Sequence of chain 1.B:
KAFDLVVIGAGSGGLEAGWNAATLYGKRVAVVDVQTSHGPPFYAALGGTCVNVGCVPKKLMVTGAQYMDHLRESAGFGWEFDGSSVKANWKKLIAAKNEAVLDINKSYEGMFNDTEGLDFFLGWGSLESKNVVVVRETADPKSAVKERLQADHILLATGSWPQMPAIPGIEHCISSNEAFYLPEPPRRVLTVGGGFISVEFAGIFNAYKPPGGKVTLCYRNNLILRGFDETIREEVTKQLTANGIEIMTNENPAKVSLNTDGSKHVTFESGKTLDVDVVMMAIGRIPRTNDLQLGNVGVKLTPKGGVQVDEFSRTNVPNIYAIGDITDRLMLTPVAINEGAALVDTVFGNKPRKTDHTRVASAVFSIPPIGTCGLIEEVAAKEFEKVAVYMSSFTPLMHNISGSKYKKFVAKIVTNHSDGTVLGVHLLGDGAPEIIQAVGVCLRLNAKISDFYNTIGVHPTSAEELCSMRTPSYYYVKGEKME

Sequence of chain 1.A:
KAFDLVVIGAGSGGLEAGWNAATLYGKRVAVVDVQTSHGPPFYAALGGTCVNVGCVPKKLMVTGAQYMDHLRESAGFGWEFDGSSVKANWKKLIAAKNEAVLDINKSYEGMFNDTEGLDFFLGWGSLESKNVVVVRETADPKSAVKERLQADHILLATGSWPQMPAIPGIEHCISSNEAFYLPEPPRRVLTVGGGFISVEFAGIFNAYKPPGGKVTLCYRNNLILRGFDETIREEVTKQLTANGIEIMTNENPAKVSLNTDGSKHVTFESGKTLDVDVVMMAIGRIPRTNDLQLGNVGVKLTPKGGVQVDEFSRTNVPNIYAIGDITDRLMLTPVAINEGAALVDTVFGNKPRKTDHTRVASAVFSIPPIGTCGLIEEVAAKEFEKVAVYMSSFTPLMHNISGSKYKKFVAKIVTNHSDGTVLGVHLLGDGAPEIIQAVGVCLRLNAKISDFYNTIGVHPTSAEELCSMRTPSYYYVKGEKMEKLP

Binding-site contacts:
Ligand atom C7 contacts residue THR466 of chain 1.A at 3.3 Å.
Ligand atom C5 contacts residue LEU402 of chain 1.A at 3.6 Å (hydrophobic).
Ligand atom C6 contacts residue PHE399 of chain 1.A at 4.0 Å (hydrophobic).
Ligand atom C3 contacts residue PRO401 of chain 1.A at 4.0 Å (hydrophobic).
Ligand atom C8 contacts residue PRO465 of chain 1.A at 3.5 Å (hydrophobic).
Ligand atom F1 contacts residue LEU402 of chain 1.A at 3.0 Å.
Ligand atom C1 contacts residue PHE399 of chain 1.A at 3.7 Å (hydrophobic).
Ligand atom C13 contacts residue LYS64 of chain 1.B at 4.0 Å.
Ligand atom C2 contacts residue LEU402 of chain 1.A at 3.5 Å (hydrophobic).
Ligand atom C12 contacts residue LYS64 of chain 1.B at 3.8 Å.
Ligand atom C4 contacts residue PHE399 of chain 1.A at 3.7 Å (hydrophobic).
Ligand atom C6 contacts residue THR466 of chain 1.A at 3.7 Å.
Ligand atom C11 contacts residue LEU402 of chain 1.A at 3.6 Å (hydrophobic).
Ligand atom C2 contacts residue PRO401 of chain 1.A at 3.9 Å (hydrophobic).
Ligand atom C13 contacts residue PRO465 of chain 1.A at 4.0 Å (hydrophobic).
Ligand atom C11 contacts residue PRO465 of chain 1.A at 4.0 Å (hydrophobic).
Ligand atom C10 contacts residue LEU402 of chain 1.A at 3.8 Å (hydrophobic).
Ligand atom O2 contacts residue PRO401 of chain 1.A at 3.2 Å.
Ligand atom C9 contacts residue PRO465 of chain 1.A at 3.2 Å (hydrophobic).
Ligand atom C10 contacts residue PRO465 of chain 1.A at 3.5 Å (hydrophobic).
Ligand atom O1 contacts residue PHE399 of chain 1.A at 3.5 Å.
Ligand atom N1 contacts residue PHE399 of chain 1.A at 3.1 Å.
Ligand atom C7 contacts residue PRO465 of chain 1.A at 3.8 Å (hydrophobic).
Ligand atom N1 contacts residue THR466 of chain 1.A at 4.0 Å.
Ligand atom C12 contacts residue LEU402 of chain 1.A at 4.0 Å (hydrophobic).
Ligand atom O2 contacts residue LEU402 of chain 1.A at 2.6 Å (h-bond).
Ligand atom C3 contacts residue LEU402 of chain 1.A at 3.9 Å (hydrophobic).
Ligand atom C1 contacts residue LEU402 of chain 1.A at 4.1 Å (hydrophobic).
Ligand atom C5 contacts residue PRO401 of chain 1.A at 3.6 Å (hydrophobic).
Ligand atom C1 contacts residue THR400 of chain 1.A at 4.1 Å.
Ligand atom C6 contacts residue SER467 of chain 1.A at 3.5 Å.
Ligand atom C3 contacts residue PHE399 of chain 1.A at 3.3 Å (hydrophobic).
Ligand atom C5 contacts residue PHE399 of chain 1.A at 3.5 Å (hydrophobic).
Ligand atom F1 contacts residue LEU65 of chain 1.B at 4.2 Å.
Ligand atom C2 contacts residue PHE399 of chain 1.A at 3.5 Å (hydrophobic).
Ligand atom C2 contacts residue THR400 of chain 1.A at 3.4 Å.
Ligand atom F1 contacts residue VAL61 of chain 1.B at 3.4 Å.
Ligand atom C12 contacts residue PRO465 of chain 1.A at 4.2 Å (hydrophobic).
Ligand atom C7 contacts residue LYS64 of chain 1.B at 4.3 Å.
Ligand atom C7 contacts residue SER467 of chain 1.A at 3.8 Å.

The protein below binds the small molecule below.
Small molecule (SMILES): O=C(NCCc1ccc(F)cc1)c1ccco1